This small molecule binds to this protein.
Small molecule (SMILES): CC(=O)N[C@H]1[C@H]([C@H](O)[C@H](O)CO)O[C@@](O)(C(=O)O)C[C@@H]1O

Sequence of chain 18.A:
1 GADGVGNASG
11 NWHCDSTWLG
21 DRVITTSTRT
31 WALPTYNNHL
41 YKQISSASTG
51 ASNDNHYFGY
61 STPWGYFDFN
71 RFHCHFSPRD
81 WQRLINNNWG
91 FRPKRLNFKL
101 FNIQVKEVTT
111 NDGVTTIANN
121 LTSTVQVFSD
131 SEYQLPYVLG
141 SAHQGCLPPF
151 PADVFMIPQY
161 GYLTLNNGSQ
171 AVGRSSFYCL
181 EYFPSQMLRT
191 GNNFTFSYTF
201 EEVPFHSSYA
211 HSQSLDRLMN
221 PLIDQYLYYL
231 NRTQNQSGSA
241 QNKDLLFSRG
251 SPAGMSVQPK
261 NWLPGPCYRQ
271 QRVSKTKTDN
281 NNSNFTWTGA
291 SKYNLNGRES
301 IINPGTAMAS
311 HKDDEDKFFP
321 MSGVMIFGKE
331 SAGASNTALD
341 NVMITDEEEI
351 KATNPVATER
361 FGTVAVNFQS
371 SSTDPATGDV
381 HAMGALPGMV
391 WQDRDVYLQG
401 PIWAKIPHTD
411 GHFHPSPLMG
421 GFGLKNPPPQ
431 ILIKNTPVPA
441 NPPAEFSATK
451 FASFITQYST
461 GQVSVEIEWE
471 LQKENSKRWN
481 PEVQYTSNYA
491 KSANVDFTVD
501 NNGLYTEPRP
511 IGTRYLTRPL

Sequence of chain 6.A:
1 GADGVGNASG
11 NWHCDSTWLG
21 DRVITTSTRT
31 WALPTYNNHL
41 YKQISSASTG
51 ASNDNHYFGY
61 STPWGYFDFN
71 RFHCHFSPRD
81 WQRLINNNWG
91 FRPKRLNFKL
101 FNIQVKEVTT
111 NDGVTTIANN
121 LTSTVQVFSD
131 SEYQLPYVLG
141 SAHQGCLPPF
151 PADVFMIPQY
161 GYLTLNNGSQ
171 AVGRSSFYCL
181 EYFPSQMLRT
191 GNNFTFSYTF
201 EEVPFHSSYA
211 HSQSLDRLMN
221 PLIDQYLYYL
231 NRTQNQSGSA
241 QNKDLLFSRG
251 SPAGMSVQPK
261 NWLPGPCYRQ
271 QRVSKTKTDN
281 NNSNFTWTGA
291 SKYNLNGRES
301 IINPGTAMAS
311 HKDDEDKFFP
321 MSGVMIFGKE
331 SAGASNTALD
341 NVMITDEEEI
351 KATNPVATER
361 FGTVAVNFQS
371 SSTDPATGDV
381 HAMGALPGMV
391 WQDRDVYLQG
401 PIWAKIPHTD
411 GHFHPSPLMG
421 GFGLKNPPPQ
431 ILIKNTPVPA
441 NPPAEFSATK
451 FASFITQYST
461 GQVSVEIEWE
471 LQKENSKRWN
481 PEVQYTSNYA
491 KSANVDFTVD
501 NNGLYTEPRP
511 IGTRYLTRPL

Binding-site contacts:
Ligand atom O2 contacts residue TRP287 of chain 6.A at 4.5 Å.
Ligand atom O2 contacts residue ASN284 of chain 6.A at 3.0 Å (h-bond).
Ligand atom O1A contacts residue ASN231 of chain 18.A at 2.7 Å (h-bond).
Ligand atom O1B contacts residue ASN284 of chain 6.A at 3.7 Å.
Ligand atom C11 contacts residue SER256 of chain 18.A at 4.3 Å.
Ligand atom O10 contacts residue SER256 of chain 18.A at 3.5 Å (h-bond).
Ligand atom C1 contacts residue ASN284 of chain 6.A at 3.8 Å.
Ligand atom C5 contacts residue ASN231 of chain 18.A at 4.5 Å.
Ligand atom C1 contacts residue ASN231 of chain 18.A at 3.6 Å.
Ligand atom C10 contacts residue ASN55 of chain 6.A at 3.8 Å.
Ligand atom C2 contacts residue THR286 of chain 6.A at 4.2 Å.
Ligand atom O4 contacts residue VAL257 of chain 18.A at 3.1 Å.
Ligand atom O10 contacts residue SER52 of chain 6.A at 4.4 Å.
Ligand atom O2 contacts residue THR286 of chain 6.A at 4.0 Å.
Ligand atom C3 contacts residue TRP287 of chain 6.A at 4.1 Å (hydrophobic).
Ligand atom C10 contacts residue SER256 of chain 18.A at 4.2 Å.
Ligand atom C11 contacts residue ASN55 of chain 6.A at 3.2 Å.
Ligand atom O1B contacts residue ASN231 of chain 18.A at 4.3 Å.
Ligand atom O1B contacts residue ARG232 of chain 18.A at 2.5 Å (salt-bridge).
Ligand atom O2 contacts residue ARG232 of chain 18.A at 4.5 Å.
Ligand atom O10 contacts residue ASN55 of chain 6.A at 3.4 Å (h-bond).
Ligand atom O4 contacts residue ASN231 of chain 18.A at 4.2 Å.
Ligand atom C11 contacts residue GLY254 of chain 18.A at 3.6 Å.
Ligand atom C2 contacts residue ASN284 of chain 6.A at 3.9 Å.
Ligand atom O2 contacts residue ASN231 of chain 18.A at 4.2 Å.
Ligand atom O4 contacts residue TRP287 of chain 6.A at 4.1 Å.
Ligand atom C1 contacts residue ARG232 of chain 18.A at 3.6 Å.
Ligand atom C3 contacts residue THR286 of chain 6.A at 3.5 Å.
Ligand atom O1A contacts residue ARG232 of chain 18.A at 3.5 Å.
Ligand atom C11 contacts residue ALA253 of chain 18.A at 3.6 Å (hydrophobic).
Ligand atom C3 contacts residue ASN231 of chain 18.A at 3.9 Å.
Ligand atom O1A contacts residue ASN284 of chain 6.A at 4.5 Å.
Ligand atom C2 contacts residue ASN231 of chain 18.A at 4.0 Å.
Ligand atom C4 contacts residue VAL257 of chain 18.A at 4.4 Å (hydrophobic).
Ligand atom C4 contacts residue ASN231 of chain 18.A at 3.5 Å.
Ligand atom O1A contacts residue THR286 of chain 6.A at 4.2 Å.